Binding-site contacts:
Ligand atom O3A contacts residue SER107 of chain 2.B at 2.9 Å (h-bond).
Ligand atom O1C contacts residue MG1 of chain 2.J at 3.1 Å.
Ligand atom O1B contacts residue SER107 of chain 2.B at 2.4 Å (h-bond).
Ligand atom PB contacts residue GLY108 of chain 2.B at 3.6 Å.
Ligand atom PB contacts residue SER107 of chain 2.B at 3.3 Å.
Ligand atom O2D contacts residue ASP162 of chain 2.B at 3.4 Å (salt-bridge).
Ligand atom O2A contacts residue SER107 of chain 2.B at 3.2 Å (h-bond).
Ligand atom O3A contacts residue ASP106 of chain 2.B at 3.4 Å.
Ligand atom O3B contacts residue SER107 of chain 2.B at 3.4 Å (h-bond).
Ligand atom N1 contacts residue PHE155 of chain 2.B at 3.3 Å.
Ligand atom N2 contacts residue LEU161 of chain 2.B at 3.5 Å.
Ligand atom PD contacts residue ARG168 of chain 2.B at 3.6 Å.
Ligand atom O6 contacts residue VAL156 of chain 2.B at 3.5 Å (h-bond).
Ligand atom O2D contacts residue MG1 of chain 2.J at 2.1 Å.
Ligand atom O2D contacts residue ARG168 of chain 2.B at 2.8 Å (salt-bridge).
Ligand atom C2 contacts residue VAL156 of chain 2.B at 3.6 Å (hydrophobic).
Ligand atom N2 contacts residue VAL156 of chain 2.B at 3.2 Å (h-bond).
Ligand atom C6 contacts residue PHE155 of chain 2.B at 3.6 Å (hydrophobic).
Ligand atom O3D contacts residue ARG168 of chain 2.B at 3.4 Å (salt-bridge).
Ligand atom O6 contacts residue ILE104 of chain 2.B at 3.7 Å.
Ligand atom N1 contacts residue VAL156 of chain 2.B at 3.1 Å (h-bond).
Ligand atom O1B contacts residue ILE105 of chain 2.B at 3.6 Å.
Ligand atom O1B contacts residue GLY108 of chain 2.B at 2.5 Å (h-bond).
Ligand atom N3 contacts residue PHE155 of chain 2.B at 3.7 Å.
Ligand atom O1D contacts residue GLY47 of chain 2.B at 3.0 Å (h-bond).
Ligand atom O2B contacts residue ASP106 of chain 2.B at 3.6 Å (salt-bridge).
Ligand atom O3D contacts residue LEU45 of chain 2.B at 3.6 Å.
Ligand atom O1B contacts residue ASP106 of chain 2.B at 2.5 Å (salt-bridge).
Ligand atom O2' contacts residue ILE104 of chain 2.B at 3.7 Å.
Ligand atom C2 contacts residue PHE155 of chain 2.B at 3.3 Å (hydrophobic).
Ligand atom C6 contacts residue LYS134 of chain 2.B at 3.7 Å.
Ligand atom PA contacts residue SER107 of chain 2.B at 3.6 Å.
Ligand atom N2 contacts residue PHE155 of chain 2.B at 3.2 Å.
Ligand atom PD contacts residue MG1 of chain 2.J at 3.5 Å.
Ligand atom PB contacts residue ASP106 of chain 2.B at 3.5 Å.
Ligand atom N2 contacts residue ASP162 of chain 2.B at 2.8 Å (salt-bridge).
Ligand atom C2 contacts residue LEU161 of chain 2.B at 3.7 Å (hydrophobic).
Ligand atom O1D contacts residue LYS46 of chain 2.B at 3.6 Å (salt-bridge).
Ligand atom O3D contacts residue LYS46 of chain 2.B at 2.7 Å (salt-bridge).
Ligand atom O6 contacts residue LYS134 of chain 2.B at 2.7 Å (salt-bridge).

Sequence of chain 2.B:
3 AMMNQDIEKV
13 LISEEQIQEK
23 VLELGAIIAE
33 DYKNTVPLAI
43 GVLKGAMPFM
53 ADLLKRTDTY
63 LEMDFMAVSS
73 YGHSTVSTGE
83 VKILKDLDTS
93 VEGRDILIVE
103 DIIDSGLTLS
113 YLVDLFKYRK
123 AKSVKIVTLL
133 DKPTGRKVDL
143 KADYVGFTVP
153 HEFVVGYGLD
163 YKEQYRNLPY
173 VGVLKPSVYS

This small molecule binds to this protein.
Small molecule (SMILES): Nc1nc2c(ncn2[C@@H]2O[C@H](CO[P](=O)(O)OP(=O)(O)O)[C@@H](O[P](=O)(O)OP(=O)(O)O)[C@H]2O)c(=O)[nH]1